Binding-site contacts:
Ligand atom C contacts residue THR473 of chain 1.D at 3.4 Å.
Ligand atom OD1 contacts residue THR648 of chain 1.D at 3.2 Å (h-bond).
Ligand atom N contacts residue PRO471 of chain 1.D at 3.6 Å.
Ligand atom CB1 contacts residue GLU698 of chain 1.D at 3.7 Å.
Ligand atom CA contacts residue GLU698 of chain 1.D at 3.4 Å.
Ligand atom CD contacts residue TYR725 of chain 1.D at 4.0 Å (hydrophobic).
Ligand atom O contacts residue SER647 of chain 1.D at 3.8 Å.
Ligand atom CD contacts residue PRO471 of chain 1.D at 3.5 Å (hydrophobic).
Ligand atom CD contacts residue GLU698 of chain 1.D at 3.3 Å.
Ligand atom N contacts residue THR473 of chain 1.D at 2.8 Å (h-bond).
Ligand atom CD contacts residue TYR443 of chain 1.D at 3.5 Å (hydrophobic).
Ligand atom OXT contacts residue ARG478 of chain 1.D at 3.3 Å (salt-bridge).
Ligand atom N contacts residue TYR725 of chain 1.D at 3.9 Å.
Ligand atom OXT contacts residue GLY646 of chain 1.D at 3.6 Å.
Ligand atom CD contacts residue THR473 of chain 1.D at 4.2 Å.
Ligand atom CG1 contacts residue SER647 of chain 1.D at 3.5 Å.
Ligand atom CG1 contacts residue GLU698 of chain 1.D at 3.6 Å.
Ligand atom OD1 contacts residue GLU698 of chain 1.D at 3.0 Å (salt-bridge).
Ligand atom OXT contacts residue SER647 of chain 1.D at 2.9 Å (h-bond).
Ligand atom OD2 contacts residue GLY646 of chain 1.D at 3.1 Å.
Ligand atom CA contacts residue SER647 of chain 1.D at 4.0 Å.
Ligand atom CD1 contacts residue TYR443 of chain 1.D at 3.8 Å (hydrophobic).
Ligand atom CD1 contacts residue MET701 of chain 1.D at 3.4 Å (hydrophobic).
Ligand atom CG2 contacts residue TYR443 of chain 1.D at 3.6 Å (hydrophobic).
Ligand atom CD1 contacts residue GLU698 of chain 1.D at 4.2 Å.
Ligand atom CD2 contacts residue LEU643 of chain 1.D at 3.6 Å (hydrophobic).
Ligand atom O contacts residue ARG478 of chain 1.D at 2.8 Å (salt-bridge).
Ligand atom C contacts residue SER647 of chain 1.D at 3.3 Å.
Ligand atom OD2 contacts residue THR648 of chain 1.D at 2.8 Å (h-bond).
Ligand atom N contacts residue GLU698 of chain 1.D at 3.2 Å (salt-bridge).
Ligand atom CG1 contacts residue THR648 of chain 1.D at 3.4 Å.
Ligand atom OD2 contacts residue SER647 of chain 1.D at 2.5 Å (h-bond).
Ligand atom CA contacts residue THR473 of chain 1.D at 3.2 Å.
Ligand atom CD2 contacts residue TYR443 of chain 1.D at 3.9 Å (hydrophobic).
Ligand atom O contacts residue PRO471 of chain 1.D at 4.0 Å.
Ligand atom OD1 contacts residue SER647 of chain 1.D at 4.0 Å.
Ligand atom O contacts residue TYR443 of chain 1.D at 4.1 Å.
Ligand atom CG contacts residue TYR443 of chain 1.D at 3.5 Å (hydrophobic).
Ligand atom C contacts residue ARG478 of chain 1.D at 3.6 Å.
Ligand atom O contacts residue THR473 of chain 1.D at 3.1 Å (h-bond).

Sequence of chain 1.D:
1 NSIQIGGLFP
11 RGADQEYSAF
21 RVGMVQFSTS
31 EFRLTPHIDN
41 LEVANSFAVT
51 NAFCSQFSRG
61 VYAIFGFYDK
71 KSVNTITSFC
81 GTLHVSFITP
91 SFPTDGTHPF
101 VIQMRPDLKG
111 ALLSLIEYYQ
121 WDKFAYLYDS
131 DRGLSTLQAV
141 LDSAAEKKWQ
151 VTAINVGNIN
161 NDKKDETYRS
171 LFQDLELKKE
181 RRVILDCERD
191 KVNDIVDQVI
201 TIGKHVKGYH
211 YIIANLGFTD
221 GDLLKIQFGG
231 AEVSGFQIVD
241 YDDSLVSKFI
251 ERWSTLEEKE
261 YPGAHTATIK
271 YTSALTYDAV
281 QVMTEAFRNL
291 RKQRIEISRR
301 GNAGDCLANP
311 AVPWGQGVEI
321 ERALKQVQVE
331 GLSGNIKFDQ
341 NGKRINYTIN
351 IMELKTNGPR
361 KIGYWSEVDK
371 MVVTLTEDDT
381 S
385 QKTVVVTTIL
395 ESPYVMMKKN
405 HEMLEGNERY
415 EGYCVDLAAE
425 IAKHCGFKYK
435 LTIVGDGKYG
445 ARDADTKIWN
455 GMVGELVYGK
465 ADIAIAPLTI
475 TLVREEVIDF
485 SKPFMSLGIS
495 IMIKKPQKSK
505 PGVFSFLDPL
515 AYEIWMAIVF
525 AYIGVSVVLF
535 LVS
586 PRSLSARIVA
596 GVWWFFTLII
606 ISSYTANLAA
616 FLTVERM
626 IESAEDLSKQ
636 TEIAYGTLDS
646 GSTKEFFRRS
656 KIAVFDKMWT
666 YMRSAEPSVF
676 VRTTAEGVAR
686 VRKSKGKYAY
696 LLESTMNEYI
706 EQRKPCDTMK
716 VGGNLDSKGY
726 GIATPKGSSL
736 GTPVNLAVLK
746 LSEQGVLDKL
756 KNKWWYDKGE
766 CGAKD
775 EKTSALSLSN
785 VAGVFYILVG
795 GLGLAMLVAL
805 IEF

This protein binds this small molecule.
Small molecule (SMILES): C=C(C)[C@H]1CN[C@H](C(=O)O)[C@H]1CC(=O)O